This small molecule binds to this protein.
Small molecule (SMILES): Nc1ncnc2c1ncn2[C@H]1C[C@H](O)[C@@H](CO[P](=O)(O)N[P](=O)(O)OP(=O)(O)O)O1

Binding-site contacts:
Ligand atom O1G contacts residue ARG114 of chain 1.C at 2.8 Å (salt-bridge).
Ligand atom O3B contacts residue CO1 of chain 1.N at 3.5 Å.
Ligand atom O2A contacts residue ASP70 of chain 1.C at 2.9 Å (salt-bridge).
Ligand atom O3G contacts residue ARG114 of chain 1.C at 3.2 Å (salt-bridge).
Ligand atom C1' contacts residue LEU166 of chain 1.C at 3.3 Å (hydrophobic).
Ligand atom C4 contacts residue TYR29 of chain 1.C at 3.6 Å (hydrophobic).
Ligand atom O2G contacts residue ASN113 of chain 1.C at 3.1 Å (h-bond).
Ligand atom O3G contacts residue CO1 of chain 1.N at 2.2 Å.
Ligand atom C2' contacts residue LEU166 of chain 1.C at 3.6 Å (hydrophobic).
Ligand atom O2A contacts residue CO1 of chain 1.N at 2.0 Å.
Ligand atom C5' contacts residue PHE153 of chain 1.C at 3.5 Å (hydrophobic).
Ligand atom O2B contacts residue ASP68 of chain 1.C at 3.0 Å (salt-bridge).
Ligand atom O1G contacts residue GLY115 of chain 1.C at 3.6 Å.
Ligand atom O1A contacts residue ARG114 of chain 1.C at 3.2 Å (salt-bridge).
Ligand atom C5' contacts residue ASP68 of chain 1.C at 3.4 Å.
Ligand atom O4' contacts residue LEU166 of chain 1.C at 3.6 Å.
Ligand atom PB contacts residue CO1 of chain 1.N at 3.2 Å.
Ligand atom O2B contacts residue HIS117 of chain 1.C at 2.9 Å (h-bond).
Ligand atom O1B contacts residue HIS117 of chain 1.C at 3.6 Å.
Ligand atom O3B contacts residue THR111 of chain 1.C at 3.3 Å (h-bond).
Ligand atom O2B contacts residue CO1 of chain 1.N at 2.0 Å.
Ligand atom O2G contacts residue HIS174 of chain 1.C at 2.9 Å (h-bond).
Ligand atom O3G contacts residue ASP70 of chain 1.C at 2.9 Å (salt-bridge).
Ligand atom C4' contacts residue PHE153 of chain 1.C at 3.4 Å (hydrophobic).
Ligand atom O1G contacts residue THR111 of chain 1.C at 2.5 Å (h-bond).
Ligand atom PG contacts residue THR111 of chain 1.C at 3.4 Å.
Ligand atom PA contacts residue CO1 of chain 1.N at 3.3 Å.
Ligand atom O3' contacts residue LYS168 of chain 1.C at 2.9 Å (salt-bridge).
Ligand atom O2A contacts residue CO1 of chain 1.M at 2.4 Å.
Ligand atom PA contacts residue CO1 of chain 1.M at 3.2 Å.
Ligand atom C2' contacts residue TYR29 of chain 1.C at 3.7 Å (hydrophobic).
Ligand atom O1G contacts residue ASN113 of chain 1.C at 3.2 Å.
Ligand atom O3B contacts residue HIS174 of chain 1.C at 3.6 Å.
Ligand atom O2A contacts residue ASP68 of chain 1.C at 2.9 Å (salt-bridge).
Ligand atom O1A contacts residue CO1 of chain 1.M at 3.6 Å.
Ligand atom N3A contacts residue CO1 of chain 1.N at 3.7 Å.
Ligand atom PG contacts residue CO1 of chain 1.N at 3.4 Å.
Ligand atom O4' contacts residue PHE153 of chain 1.C at 3.4 Å.
Ligand atom O5' contacts residue CO1 of chain 1.M at 3.4 Å.
Ligand atom O1B contacts residue LYS168 of chain 1.C at 2.9 Å (salt-bridge).

Sequence of chain 1.C:
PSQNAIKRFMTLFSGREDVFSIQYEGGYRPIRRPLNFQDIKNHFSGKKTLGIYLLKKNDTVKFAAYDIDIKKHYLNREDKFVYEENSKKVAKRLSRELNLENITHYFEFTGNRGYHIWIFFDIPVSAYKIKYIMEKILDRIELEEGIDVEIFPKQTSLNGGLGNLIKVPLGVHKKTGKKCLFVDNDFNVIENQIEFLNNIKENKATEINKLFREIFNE